Binding-site contacts:
Ligand atom C5 contacts residue ASP80 of chain 1.P at 3.6 Å.
Ligand atom C6 contacts residue ARG305 of chain 1.P at 3.6 Å.
Ligand atom C1 contacts residue TYR340 of chain 1.P at 3.2 Å (hydrophobic).
Ligand atom C1 contacts residue ASP80 of chain 1.P at 3.3 Å.
Ligand atom N30 contacts residue TRP108 of chain 1.P at 3.1 Å (h-bond).
Ligand atom O7 contacts residue ARG223 of chain 1.P at 3.1 Å (salt-bridge).
Ligand atom C38 contacts residue ALA176 of chain 1.P at 3.9 Å (hydrophobic).
Ligand atom C36 contacts residue GLU206 of chain 1.P at 3.3 Å.
Ligand atom C2 contacts residue TYR340 of chain 1.P at 3.7 Å (hydrophobic).
Ligand atom O8 contacts residue ARG47 of chain 1.P at 2.9 Å (salt-bridge).
Ligand atom C39 contacts residue GLU206 of chain 1.P at 3.1 Å.
Ligand atom N27 contacts residue ASP80 of chain 1.P at 3.2 Å (salt-bridge).
Ligand atom O9 contacts residue ASP80 of chain 1.P at 2.9 Å (salt-bridge).
Ligand atom C36 contacts residue GLU207 of chain 1.P at 3.7 Å.
Ligand atom C6 contacts residue TYR340 of chain 1.P at 3.1 Å (hydrophobic).
Ligand atom O14 contacts residue ARG81 of chain 1.P at 3.3 Å (salt-bridge).
Ligand atom O7 contacts residue ARG305 of chain 1.P at 3.1 Å (salt-bridge).
Ligand atom C2 contacts residue ASP80 of chain 1.P at 3.4 Å.
Ligand atom C1 contacts residue GLU48 of chain 1.P at 3.6 Å.
Ligand atom N27 contacts residue GLU48 of chain 1.P at 3.7 Å.
Ligand atom O14 contacts residue ASP80 of chain 1.P at 3.8 Å.
Ligand atom C39 contacts residue ARG223 of chain 1.P at 3.5 Å.
Ligand atom N27 contacts residue ARG85 of chain 1.P at 3.8 Å.
Ligand atom N30 contacts residue GLU157 of chain 1.P at 3.3 Å (salt-bridge).
Ligand atom C15 contacts residue ARG154 of chain 1.P at 3.5 Å.
Ligand atom N25 contacts residue GLU48 of chain 1.P at 3.8 Å.
Ligand atom C37 contacts residue ARG154 of chain 1.P at 3.6 Å.
Ligand atom C4 contacts residue TYR340 of chain 1.P at 3.6 Å (hydrophobic).
Ligand atom N30 contacts residue GLU48 of chain 1.P at 3.6 Å.
Ligand atom O8 contacts residue ARG305 of chain 1.P at 2.9 Å (salt-bridge).
Ligand atom O8 contacts residue TYR340 of chain 1.P at 3.4 Å (h-bond).
Ligand atom C5 contacts residue TYR340 of chain 1.P at 3.6 Å (hydrophobic).
Ligand atom C4 contacts residue ASP80 of chain 1.P at 3.8 Å.
Ligand atom C1 contacts residue ARG47 of chain 1.P at 3.6 Å.
Ligand atom N30 contacts residue LEU63 of chain 1.P at 3.8 Å.
Ligand atom N27 contacts residue TRP108 of chain 1.P at 3.9 Å.
Ligand atom C3 contacts residue TYR340 of chain 1.P at 3.4 Å (hydrophobic).
Ligand atom O7 contacts residue TYR340 of chain 1.P at 3.2 Å (h-bond).
Ligand atom C26 contacts residue GLU48 of chain 1.P at 3.6 Å.
Ligand atom C26 contacts residue TRP108 of chain 1.P at 3.9 Å (hydrophobic).

The small molecule below binds the protein below.
Small molecule (SMILES): CCC(CC)[C@H](NC(C)=O)[C@@H]1[C@H](O)[C@@H](C(=O)O)C[C@H]1NC(=N)N

Sequence of chain 1.P:
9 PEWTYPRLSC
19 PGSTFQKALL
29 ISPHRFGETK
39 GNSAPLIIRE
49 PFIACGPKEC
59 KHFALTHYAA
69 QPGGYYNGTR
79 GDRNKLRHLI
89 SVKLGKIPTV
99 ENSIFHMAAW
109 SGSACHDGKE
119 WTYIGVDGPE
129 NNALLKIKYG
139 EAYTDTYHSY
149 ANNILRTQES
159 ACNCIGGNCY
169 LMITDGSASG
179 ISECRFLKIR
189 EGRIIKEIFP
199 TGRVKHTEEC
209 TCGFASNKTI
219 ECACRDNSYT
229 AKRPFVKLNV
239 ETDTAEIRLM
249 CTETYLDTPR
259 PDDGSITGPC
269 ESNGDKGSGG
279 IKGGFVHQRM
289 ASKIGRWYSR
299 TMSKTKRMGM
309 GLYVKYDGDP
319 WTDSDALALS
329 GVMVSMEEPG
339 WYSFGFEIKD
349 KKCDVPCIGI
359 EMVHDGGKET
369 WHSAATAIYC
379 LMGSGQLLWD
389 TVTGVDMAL